This protein binds this small molecule.
Small molecule (SMILES): CC(=O)N[C@H]1[C@H](O[C@H]2[C@H](O)[C@@H](NC(C)=O)CO[C@@H]2CO)O[C@H](CO)[C@@H](O)[C@@H]1O

Binding-site contacts:
Ligand atom C2 contacts residue HIS92 of chain 1.A at 4.1 Å.
Ligand atom C3 contacts residue HIS92 of chain 1.A at 3.7 Å.
Ligand atom O4 contacts residue HIS92 of chain 1.A at 3.6 Å.
Ligand atom C1 contacts residue ASN89 of chain 1.A at 1.4 Å.
Ligand atom C6 contacts residue LYS88 of chain 1.A at 3.3 Å.
Ligand atom C7 contacts residue SER91 of chain 1.A at 4.3 Å.
Ligand atom C5 contacts residue ASN89 of chain 1.A at 3.7 Å.
Ligand atom O7 contacts residue HIS92 of chain 1.A at 3.3 Å.
Ligand atom C7 contacts residue HIS92 of chain 1.A at 4.1 Å.
Ligand atom C8 contacts residue ASN90 of chain 1.A at 4.2 Å.
Ligand atom O6 contacts residue LYS88 of chain 1.A at 3.5 Å (salt-bridge).
Ligand atom O5 contacts residue ASN89 of chain 1.A at 2.4 Å (h-bond).
Ligand atom C2 contacts residue ASN89 of chain 1.A at 2.4 Å.
Ligand atom C8 contacts residue ASN89 of chain 1.A at 4.3 Å.
Ligand atom C7 contacts residue ASN89 of chain 1.A at 3.2 Å.
Ligand atom C4 contacts residue ASN89 of chain 1.A at 4.2 Å.
Ligand atom C1 contacts residue HIS92 of chain 1.A at 3.6 Å.
Ligand atom C5 contacts residue LYS88 of chain 1.A at 4.3 Å.
Ligand atom N2 contacts residue ASN89 of chain 1.A at 2.8 Å (h-bond).
Ligand atom O5 contacts residue HIS92 of chain 1.A at 4.0 Å.
Ligand atom O7 contacts residue ASN89 of chain 1.A at 3.2 Å (h-bond).
Ligand atom C3 contacts residue ASN89 of chain 1.A at 3.8 Å.
Ligand atom C8 contacts residue SER91 of chain 1.A at 3.5 Å.
Ligand atom N2 contacts residue SER91 of chain 1.A at 4.0 Å.
Ligand atom O5 contacts residue LYS88 of chain 1.A at 3.9 Å.
Ligand atom C5 contacts residue HIS92 of chain 1.A at 3.5 Å.
Ligand atom C4 contacts residue HIS92 of chain 1.A at 4.0 Å.
Ligand atom N2 contacts residue HIS92 of chain 1.A at 4.5 Å.

Sequence of chain 1.A:
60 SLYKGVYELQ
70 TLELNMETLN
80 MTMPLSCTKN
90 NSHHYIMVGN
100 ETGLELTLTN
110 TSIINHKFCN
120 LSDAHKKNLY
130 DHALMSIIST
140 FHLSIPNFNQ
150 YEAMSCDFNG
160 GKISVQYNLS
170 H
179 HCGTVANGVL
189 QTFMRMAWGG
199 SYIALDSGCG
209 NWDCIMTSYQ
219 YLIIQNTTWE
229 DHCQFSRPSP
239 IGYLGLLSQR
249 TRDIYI